Sequence of chain 18.L:
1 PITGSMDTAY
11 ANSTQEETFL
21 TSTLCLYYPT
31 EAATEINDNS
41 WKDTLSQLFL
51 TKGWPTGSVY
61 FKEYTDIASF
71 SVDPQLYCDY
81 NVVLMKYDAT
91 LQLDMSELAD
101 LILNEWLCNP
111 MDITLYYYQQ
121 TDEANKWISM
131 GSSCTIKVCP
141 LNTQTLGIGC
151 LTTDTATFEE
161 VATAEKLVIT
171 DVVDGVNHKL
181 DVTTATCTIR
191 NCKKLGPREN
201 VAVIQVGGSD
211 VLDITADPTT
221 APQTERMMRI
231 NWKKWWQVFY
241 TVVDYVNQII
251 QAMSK

A protein and the small-molecule ligand that binds it are described below.
Small molecule (SMILES): CC(=O)N[C@H]1[C@H](O[C@H]2[C@H](O)[C@@H](NC(C)=O)CO[C@@H]2CO)O[C@H](CO)[C@@H](O)[C@@H]1O

Binding-site contacts:
Ligand atom O7 contacts residue ASN12 of chain 18.L at 3.7 Å.
Ligand atom O5 contacts residue ASN12 of chain 18.L at 2.6 Å (h-bond).
Ligand atom C2 contacts residue ASN12 of chain 18.L at 3.2 Å.
Ligand atom N2 contacts residue ASN12 of chain 18.L at 3.8 Å.
Ligand atom C7 contacts residue ASN12 of chain 18.L at 3.9 Å.
Ligand atom C1 contacts residue ASN12 of chain 18.L at 2.1 Å.
Ligand atom C5 contacts residue ASN12 of chain 18.L at 4.0 Å.